Binding-site contacts:
Ligand atom C7 contacts residue HEM1 of chain 1.E at 3.7 Å.
Ligand atom C5 contacts residue LEU69 of chain 1.B at 4.0 Å (hydrophobic).
Ligand atom C20 contacts residue ASN276 of chain 1.B at 2.9 Å.
Ligand atom C1 contacts residue GLY229 of chain 1.B at 4.1 Å.
Ligand atom C18 contacts residue VAL382 of chain 1.B at 4.2 Å (hydrophobic).
Ligand atom C18 contacts residue VAL163 of chain 1.B at 4.1 Å (hydrophobic).
Ligand atom C2 contacts residue SER225 of chain 1.B at 3.6 Å.
Ligand atom C21 contacts residue PHE277 of chain 1.B at 3.8 Å (hydrophobic).
Ligand atom C15 contacts residue LEU280 of chain 1.B at 4.2 Å (hydrophobic).
Ligand atom C2 contacts residue GLY229 of chain 1.B at 4.0 Å.
Ligand atom C4 contacts residue ALA74 of chain 1.B at 4.0 Å (hydrophobic).
Ligand atom C3 contacts residue SER225 of chain 1.B at 3.4 Å.
Ligand atom C6 contacts residue PHE64 of chain 1.B at 4.2 Å (hydrophobic).
Ligand atom C21 contacts residue ASN276 of chain 1.B at 3.0 Å.
Ligand atom C6 contacts residue LEU69 of chain 1.B at 3.6 Å (hydrophobic).
Ligand atom C16 contacts residue GLY278 of chain 1.B at 3.6 Å.
Ligand atom C21 contacts residue VAL163 of chain 1.B at 4.2 Å (hydrophobic).
Ligand atom C3 contacts residue HEM1 of chain 1.E at 3.5 Å.
Ligand atom C11 contacts residue THR233 of chain 1.B at 3.8 Å.
Ligand atom C4 contacts residue HEM1 of chain 1.E at 3.5 Å.
Ligand atom C12 contacts residue THR233 of chain 1.B at 3.8 Å.
Ligand atom C7 contacts residue PHE64 of chain 1.B at 4.1 Å (hydrophobic).
Ligand atom O20 contacts residue VAL382 of chain 1.B at 4.0 Å.
Ligand atom O3 contacts residue SER225 of chain 1.B at 2.7 Å (h-bond).
Ligand atom C14 contacts residue HEM1 of chain 1.E at 4.1 Å.
Ligand atom C19 contacts residue LEU159 of chain 1.B at 3.9 Å (hydrophobic).
Ligand atom C21 contacts residue VAL382 of chain 1.B at 3.4 Å (hydrophobic).
Ligand atom O20 contacts residue ASN276 of chain 1.B at 3.1 Å (h-bond).
Ligand atom C5 contacts residue HEM1 of chain 1.E at 4.2 Å.
Ligand atom C1 contacts residue HEM1 of chain 1.E at 3.6 Å.
Ligand atom C6 contacts residue ALA74 of chain 1.B at 4.2 Å (hydrophobic).
Ligand atom C19 contacts residue LEU228 of chain 1.B at 4.1 Å (hydrophobic).
Ligand atom C18 contacts residue LEU159 of chain 1.B at 4.0 Å (hydrophobic).
Ligand atom C19 contacts residue LEU162 of chain 1.B at 4.2 Å (hydrophobic).
Ligand atom C12 contacts residue HEM1 of chain 1.E at 4.0 Å.
Ligand atom C2 contacts residue HEM1 of chain 1.E at 3.8 Å.
Ligand atom C9 contacts residue HEM1 of chain 1.E at 3.9 Å.
Ligand atom C17 contacts residue ASN276 of chain 1.B at 3.3 Å.
Ligand atom C16 contacts residue ASN276 of chain 1.B at 3.6 Å.
Ligand atom O3 contacts residue HEM1 of chain 1.E at 3.2 Å.

Sequence of chain 1.B:
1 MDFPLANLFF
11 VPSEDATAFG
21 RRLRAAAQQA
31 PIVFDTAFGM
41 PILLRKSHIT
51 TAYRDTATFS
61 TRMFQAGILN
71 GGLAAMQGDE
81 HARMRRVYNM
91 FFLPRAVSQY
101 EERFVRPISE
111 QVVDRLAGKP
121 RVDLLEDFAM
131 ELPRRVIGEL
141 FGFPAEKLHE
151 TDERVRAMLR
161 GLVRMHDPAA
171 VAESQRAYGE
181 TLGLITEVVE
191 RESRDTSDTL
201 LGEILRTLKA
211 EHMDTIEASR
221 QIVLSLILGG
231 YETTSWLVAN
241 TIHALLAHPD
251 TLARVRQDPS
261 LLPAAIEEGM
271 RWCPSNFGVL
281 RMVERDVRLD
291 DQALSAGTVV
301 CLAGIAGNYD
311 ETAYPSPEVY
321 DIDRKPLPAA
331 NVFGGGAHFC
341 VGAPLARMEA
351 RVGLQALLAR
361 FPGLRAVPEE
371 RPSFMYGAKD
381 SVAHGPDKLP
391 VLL

The small molecule below binds the protein below.
Small molecule (SMILES): CC(=O)[C@H]1CC[C@H]2[C@@H]3CCC4=CC(=O)CC[C@]4(C)[C@H]3CC[C@]12C